The small molecule below binds the protein below.
Small molecule (SMILES): Nc1ncnc2c1ncn2[C@H]1C[C@H](O)[C@@H](COP(=O)(O)O)O1

Sequence of chain 1.Q:
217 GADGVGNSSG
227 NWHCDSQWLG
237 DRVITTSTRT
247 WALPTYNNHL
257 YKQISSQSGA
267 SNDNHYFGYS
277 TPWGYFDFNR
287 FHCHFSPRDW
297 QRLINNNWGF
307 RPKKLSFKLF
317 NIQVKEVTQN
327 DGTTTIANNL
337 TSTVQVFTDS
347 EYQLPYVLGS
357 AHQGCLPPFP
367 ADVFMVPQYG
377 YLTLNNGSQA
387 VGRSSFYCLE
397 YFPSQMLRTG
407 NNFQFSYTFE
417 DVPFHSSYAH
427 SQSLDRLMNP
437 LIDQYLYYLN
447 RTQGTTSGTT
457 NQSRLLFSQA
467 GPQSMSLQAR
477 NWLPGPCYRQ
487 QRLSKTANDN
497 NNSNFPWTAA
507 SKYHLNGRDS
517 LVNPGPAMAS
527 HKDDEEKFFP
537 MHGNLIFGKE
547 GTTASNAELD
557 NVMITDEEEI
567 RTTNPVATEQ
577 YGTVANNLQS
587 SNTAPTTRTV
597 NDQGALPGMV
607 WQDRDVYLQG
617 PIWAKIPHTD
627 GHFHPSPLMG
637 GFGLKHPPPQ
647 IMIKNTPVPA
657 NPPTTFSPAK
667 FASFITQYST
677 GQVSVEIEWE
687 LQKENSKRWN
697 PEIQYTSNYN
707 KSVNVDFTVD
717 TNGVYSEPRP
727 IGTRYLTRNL

Binding-site contacts:
Ligand atom C6 contacts residue GLY639 of chain 1.Q at 3.7 Å.
Ligand atom C6 contacts residue PRO631 of chain 1.Q at 4.0 Å (hydrophobic).
Ligand atom C5 contacts residue PRO631 of chain 1.Q at 4.4 Å (hydrophobic).
Ligand atom N7 contacts residue ASP609 of chain 1.Q at 4.5 Å.
Ligand atom O2P contacts residue PHE629 of chain 1.Q at 4.0 Å.
Ligand atom C2 contacts residue GLY639 of chain 1.Q at 3.7 Å.
Ligand atom C8 contacts residue HIS630 of chain 1.Q at 3.4 Å.
Ligand atom N3 contacts residue PRO419 of chain 1.Q at 4.3 Å.
Ligand atom N1 contacts residue PRO631 of chain 1.Q at 4.2 Å.
Ligand atom O2P contacts residue PRO631 of chain 1.Q at 3.8 Å.
Ligand atom C8 contacts residue PRO419 of chain 1.Q at 4.3 Å (hydrophobic).
Ligand atom C2 contacts residue PRO419 of chain 1.Q at 4.4 Å (hydrophobic).
Ligand atom N6 contacts residue PRO631 of chain 1.Q at 3.9 Å.
Ligand atom O5' contacts residue PRO631 of chain 1.Q at 4.1 Å.
Ligand atom C5 contacts residue PRO419 of chain 1.Q at 4.2 Å (hydrophobic).
Ligand atom C1' contacts residue HIS630 of chain 1.Q at 4.0 Å.
Ligand atom N1 contacts residue ILE622 of chain 1.Q at 4.4 Å.
Ligand atom C6 contacts residue SER632 of chain 1.Q at 4.3 Å.
Ligand atom N6 contacts residue VAL418 of chain 1.Q at 3.6 Å.
Ligand atom N7 contacts residue PRO419 of chain 1.Q at 4.4 Å.
Ligand atom N1 contacts residue VAL418 of chain 1.Q at 3.8 Å.
Ligand atom N6 contacts residue SER632 of chain 1.Q at 3.9 Å.
Ligand atom C2' contacts residue PRO419 of chain 1.Q at 4.0 Å (hydrophobic).
Ligand atom N1 contacts residue GLY639 of chain 1.Q at 2.9 Å (h-bond).
Ligand atom N7 contacts residue HIS630 of chain 1.Q at 4.1 Å.
Ligand atom N9 contacts residue PRO419 of chain 1.Q at 4.2 Å.
Ligand atom N7 contacts residue SER632 of chain 1.Q at 3.8 Å.
Ligand atom N6 contacts residue GLY637 of chain 1.Q at 4.1 Å.
Ligand atom O4' contacts residue HIS630 of chain 1.Q at 4.4 Å.
Ligand atom N6 contacts residue GLY639 of chain 1.Q at 2.8 Å (h-bond).
Ligand atom C4 contacts residue PRO419 of chain 1.Q at 4.2 Å (hydrophobic).
Ligand atom C6 contacts residue VAL418 of chain 1.Q at 3.8 Å (hydrophobic).
Ligand atom O4' contacts residue PRO631 of chain 1.Q at 3.8 Å.
Ligand atom O5' contacts residue PHE629 of chain 1.Q at 4.2 Å.
Ligand atom N6 contacts residue PRO633 of chain 1.Q at 4.2 Å.
Ligand atom N6 contacts residue PHE638 of chain 1.Q at 3.8 Å.
Ligand atom O2P contacts residue HIS628 of chain 1.Q at 4.3 Å.
Ligand atom C5 contacts residue SER632 of chain 1.Q at 4.3 Å.
Ligand atom C6 contacts residue PRO419 of chain 1.Q at 4.4 Å (hydrophobic).
Ligand atom N9 contacts residue HIS630 of chain 1.Q at 4.2 Å.